This protein binds this small molecule.
Small molecule (SMILES): CC(=C/C=C/C(C)=C/C(=O)O)/C=C1\CCCC(C2CC2)=C1CCC(C)C

Binding-site contacts:
Ligand atom C5' contacts residue PHE86 of chain 2.A at 3.6 Å (hydrophobic).
Ligand atom C7' contacts residue HIS208 of chain 2.A at 3.9 Å.
Ligand atom C11 contacts residue ALA45 of chain 2.A at 3.5 Å (hydrophobic).
Ligand atom C12 contacts residue ALA45 of chain 2.A at 3.9 Å (hydrophobic).
Ligand atom C2' contacts residue CYS205 of chain 2.A at 3.8 Å (hydrophobic).
Ligand atom C3 contacts residue CYS205 of chain 2.A at 3.6 Å (hydrophobic).
Ligand atom C14 contacts residue PHE86 of chain 2.A at 3.9 Å (hydrophobic).
Ligand atom C14 contacts residue GLN48 of chain 2.A at 3.6 Å.
Ligand atom C11 contacts residue PHE86 of chain 2.A at 3.9 Å (hydrophobic).
Ligand atom C4' contacts residue PHE119 of chain 2.A at 3.7 Å (hydrophobic).
Ligand atom C14 contacts residue ARG89 of chain 2.A at 3.5 Å.
Ligand atom C3 contacts residue HIS208 of chain 2.A at 3.7 Å.
Ligand atom O1 contacts residue GLN48 of chain 2.A at 3.4 Å.
Ligand atom O2 contacts residue ALA44 of chain 2.A at 3.3 Å.
Ligand atom O1 contacts residue ALA100 of chain 2.A at 3.5 Å.
Ligand atom C2 contacts residue LEU209 of chain 2.A at 3.4 Å (hydrophobic).
Ligand atom C7' contacts residue VAL115 of chain 2.A at 3.5 Å (hydrophobic).
Ligand atom C1' contacts residue ILE41 of chain 2.A at 3.4 Å (hydrophobic).
Ligand atom C12 contacts residue PHE86 of chain 2.A at 3.6 Å (hydrophobic).
Ligand atom C20 contacts residue ALA44 of chain 2.A at 3.6 Å (hydrophobic).
Ligand atom C20 contacts residue LEU99 of chain 2.A at 3.8 Å (hydrophobic).
Ligand atom O2 contacts residue ALA100 of chain 2.A at 2.9 Å (h-bond).
Ligand atom O1 contacts residue PHE86 of chain 2.A at 3.7 Å.
Ligand atom C19 contacts residue TRP78 of chain 2.A at 3.9 Å (hydrophobic).
Ligand atom C14 contacts residue ALA100 of chain 2.A at 3.6 Å (hydrophobic).
Ligand atom C8' contacts residue VAL115 of chain 2.A at 3.8 Å (hydrophobic).
Ligand atom C10 contacts residue ALA45 of chain 2.A at 3.9 Å (hydrophobic).
Ligand atom O2 contacts residue ARG89 of chain 2.A at 3.7 Å.
Ligand atom C13 contacts residue GLN48 of chain 2.A at 3.8 Å.
Ligand atom C3' contacts residue PHE86 of chain 2.A at 3.7 Å (hydrophobic).
Ligand atom C20 contacts residue ILE41 of chain 2.A at 3.7 Å (hydrophobic).
Ligand atom C13 contacts residue PHE86 of chain 2.A at 3.7 Å (hydrophobic).
Ligand atom C3' contacts residue VAL122 of chain 2.A at 3.9 Å (hydrophobic).
Ligand atom C1 contacts residue LEU209 of chain 2.A at 3.8 Å (hydrophobic).
Ligand atom C2' contacts residue PHE86 of chain 2.A at 3.6 Å (hydrophobic).
Ligand atom O1 contacts residue ARG89 of chain 2.A at 2.8 Å (salt-bridge).
Ligand atom C6 contacts residue ILE41 of chain 2.A at 3.9 Å (hydrophobic).
Ligand atom C5 contacts residue ILE41 of chain 2.A at 3.6 Å (hydrophobic).
Ligand atom O2 contacts residue LEU99 of chain 2.A at 3.5 Å.
Ligand atom C10 contacts residue PHE86 of chain 2.A at 3.4 Å (hydrophobic).

Sequence of chain 2.A:
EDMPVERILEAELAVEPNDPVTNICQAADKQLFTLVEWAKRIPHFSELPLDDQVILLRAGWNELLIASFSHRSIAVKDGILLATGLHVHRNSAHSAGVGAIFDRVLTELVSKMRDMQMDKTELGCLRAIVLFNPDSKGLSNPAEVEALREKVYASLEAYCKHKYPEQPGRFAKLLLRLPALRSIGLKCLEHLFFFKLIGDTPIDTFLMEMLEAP